Binding-site contacts:
Ligand atom O01 contacts residue ILE98 of chain 1.A at 4.0 Å.
Ligand atom C13 contacts residue ASN88 of chain 1.A at 4.2 Å.
Ligand atom C07 contacts residue ILE98 of chain 1.A at 3.7 Å (hydrophobic).
Ligand atom CL1 contacts residue ILE98 of chain 1.A at 4.4 Å.
Ligand atom O15 contacts residue THR63 of chain 1.A at 4.2 Å.
Ligand atom C12 contacts residue ASN88 of chain 1.A at 3.7 Å.
Ligand atom C03 contacts residue ILE98 of chain 1.A at 4.0 Å (hydrophobic).
Ligand atom C06 contacts residue ARG44 of chain 1.A at 3.6 Å.
Ligand atom F16 contacts residue VAL96 of chain 1.A at 3.7 Å.
Ligand atom C09 contacts residue ILE98 of chain 1.A at 3.4 Å (hydrophobic).
Ligand atom C09 contacts residue ARG44 of chain 1.A at 3.8 Å.
Ligand atom C13 contacts residue VAL96 of chain 1.A at 4.2 Å (hydrophobic).
Ligand atom O15 contacts residue MET100 of chain 1.A at 4.0 Å.
Ligand atom O15 contacts residue ALA62 of chain 1.A at 3.8 Å.
Ligand atom C06 contacts residue ALA62 of chain 1.A at 3.9 Å (hydrophobic).
Ligand atom F16 contacts residue LEU90 of chain 1.A at 3.8 Å.
Ligand atom C04 contacts residue ILE98 of chain 1.A at 4.2 Å (hydrophobic).
Ligand atom O11 contacts residue ALA62 of chain 1.A at 3.5 Å.
Ligand atom C03 contacts residue ARG44 of chain 1.A at 4.1 Å.
Ligand atom O11 contacts residue THR63 of chain 1.A at 3.0 Å (h-bond).
Ligand atom C07 contacts residue ARG44 of chain 1.A at 4.5 Å.
Ligand atom CL1 contacts residue ARG44 of chain 1.A at 3.9 Å.
Ligand atom C10 contacts residue VAL96 of chain 1.A at 3.9 Å (hydrophobic).
Ligand atom CL1 contacts residue MET60 of chain 1.A at 3.5 Å.
Ligand atom C06 contacts residue THR63 of chain 1.A at 3.9 Å.
Ligand atom C02 contacts residue ARG44 of chain 1.A at 3.6 Å.
Ligand atom C08 contacts residue ILE98 of chain 1.A at 3.7 Å (hydrophobic).
Ligand atom C13 contacts residue ILE98 of chain 1.A at 4.4 Å (hydrophobic).
Ligand atom C02 contacts residue ILE98 of chain 1.A at 4.1 Å (hydrophobic).
Ligand atom C12 contacts residue ILE98 of chain 1.A at 4.2 Å (hydrophobic).
Ligand atom C05 contacts residue ILE98 of chain 1.A at 4.2 Å (hydrophobic).
Ligand atom O01 contacts residue ARG44 of chain 1.A at 2.9 Å (salt-bridge).
Ligand atom O11 contacts residue ARG44 of chain 1.A at 2.9 Å (salt-bridge).
Ligand atom C05 contacts residue ASN88 of chain 1.A at 4.2 Å.
Ligand atom C07 contacts residue ASN88 of chain 1.A at 4.5 Å.
Ligand atom C10 contacts residue ILE98 of chain 1.A at 4.2 Å (hydrophobic).

Sequence of chain 1.A:
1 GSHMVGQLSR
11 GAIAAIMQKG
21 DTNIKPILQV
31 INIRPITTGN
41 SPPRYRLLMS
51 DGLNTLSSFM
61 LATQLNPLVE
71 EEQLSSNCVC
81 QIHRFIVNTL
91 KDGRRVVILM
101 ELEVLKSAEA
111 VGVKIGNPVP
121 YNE

The protein below binds the small molecule below.
Small molecule (SMILES): O=C(O)c1ccc(-c2ccc(F)c(Cl)c2)o1